Sequence of chain 2.A:
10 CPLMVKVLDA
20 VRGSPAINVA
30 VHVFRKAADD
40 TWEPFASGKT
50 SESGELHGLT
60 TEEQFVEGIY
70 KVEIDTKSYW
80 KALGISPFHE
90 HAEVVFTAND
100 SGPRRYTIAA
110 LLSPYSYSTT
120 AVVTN

Sequence of chain 1.A:
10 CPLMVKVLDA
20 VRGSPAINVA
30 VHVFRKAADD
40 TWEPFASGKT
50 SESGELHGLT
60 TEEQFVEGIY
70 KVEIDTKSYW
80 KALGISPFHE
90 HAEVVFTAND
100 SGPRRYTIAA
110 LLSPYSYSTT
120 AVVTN

Binding-site contacts:
Ligand atom O1 contacts residue LYS15 of chain 2.A at 3.4 Å.
Ligand atom C11 contacts residue FLP1 of chain 2.C at 0.8 Å.
Ligand atom C1 contacts residue LEU110 of chain 2.A at 3.9 Å (hydrophobic).
Ligand atom F contacts residue ALA108 of chain 2.A at 3.7 Å.
Ligand atom C5 contacts residue LEU110 of chain 1.A at 3.6 Å (hydrophobic).
Ligand atom C13 contacts residue LYS15 of chain 1.A at 3.7 Å.
Ligand atom C13 contacts residue FLP1 of chain 2.C at 2.1 Å.
Ligand atom C contacts residue FLP1 of chain 2.C at 0.6 Å.
Ligand atom C3 contacts residue ALA108 of chain 2.A at 4.0 Å (hydrophobic).
Ligand atom C contacts residue LEU110 of chain 2.A at 3.5 Å (hydrophobic).
Ligand atom C5 contacts residue FLP1 of chain 2.C at 1.2 Å.
Ligand atom O1 contacts residue FLP1 of chain 2.C at 1.4 Å.
Ligand atom C6 contacts residue FLP1 of chain 2.C at 0.7 Å.
Ligand atom C7 contacts residue LEU17 of chain 1.A at 4.0 Å (hydrophobic).
Ligand atom C11 contacts residue ALA108 of chain 2.A at 3.9 Å (hydrophobic).
Ligand atom F contacts residue FLP1 of chain 2.C at 2.1 Å.
Ligand atom C2 contacts residue FLP1 of chain 2.C at 1.2 Å.
Ligand atom O contacts residue LYS15 of chain 1.A at 2.9 Å (salt-bridge).
Ligand atom C3 contacts residue FLP1 of chain 2.C at 1.7 Å.
Ligand atom C9 contacts residue LEU17 of chain 2.A at 4.0 Å (hydrophobic).
Ligand atom C11 contacts residue LEU17 of chain 2.A at 3.4 Å (hydrophobic).
Ligand atom C14 contacts residue LYS15 of chain 1.A at 3.6 Å.
Ligand atom C7 contacts residue FLP1 of chain 2.C at 0.7 Å.
Ligand atom C5 contacts residue SER117 of chain 2.A at 3.3 Å.
Ligand atom F contacts residue LEU17 of chain 2.A at 3.5 Å.
Ligand atom C8 contacts residue ALA108 of chain 1.A at 3.7 Å (hydrophobic).
Ligand atom C10 contacts residue LEU17 of chain 2.A at 3.2 Å (hydrophobic).
Ligand atom C10 contacts residue FLP1 of chain 2.C at 1.0 Å.
Ligand atom C4 contacts residue SER117 of chain 2.A at 3.7 Å.
Ligand atom C1 contacts residue FLP1 of chain 2.C at 1.1 Å.
Ligand atom C8 contacts residue FLP1 of chain 2.C at 1.0 Å.
Ligand atom C12 contacts residue FLP1 of chain 2.C at 1.0 Å.
Ligand atom C4 contacts residue FLP1 of chain 2.C at 2.1 Å.
Ligand atom C9 contacts residue FLP1 of chain 2.C at 1.2 Å.
Ligand atom C4 contacts residue LEU110 of chain 1.A at 3.9 Å (hydrophobic).
Ligand atom F contacts residue ALA109 of chain 2.A at 3.4 Å.
Ligand atom O contacts residue FLP1 of chain 2.C at 1.4 Å.
Ligand atom C3 contacts residue THR119 of chain 2.A at 3.7 Å.
Ligand atom C5 contacts residue LEU110 of chain 2.A at 3.8 Å (hydrophobic).
Ligand atom C14 contacts residue FLP1 of chain 2.C at 1.0 Å.

This protein binds this small molecule.
Small molecule (SMILES): C[C@H](C(=O)O)c1ccc(-c2ccccc2)c(F)c1